Binding-site contacts:
Ligand atom C1 contacts residue LEU91 of chain 1.B at 3.6 Å (hydrophobic).
Ligand atom C4 contacts residue GLU133 of chain 1.B at 3.5 Å.
Ligand atom C14 contacts residue PRO41 of chain 1.B at 3.8 Å (hydrophobic).
Ligand atom C16 contacts residue TYR97 of chain 1.B at 3.5 Å (hydrophobic).
Ligand atom C20 contacts residue PRO41 of chain 1.B at 3.6 Å (hydrophobic).
Ligand atom C14 contacts residue TYR97 of chain 1.B at 3.6 Å (hydrophobic).
Ligand atom C8 contacts residue TYR86 of chain 1.B at 3.8 Å (hydrophobic).
Ligand atom O12 contacts residue ILE43 of chain 1.B at 2.7 Å (h-bond).
Ligand atom O21 contacts residue GLU133 of chain 1.B at 2.7 Å (salt-bridge).
Ligand atom C1 contacts residue GLU133 of chain 1.B at 3.3 Å.
Ligand atom O21 contacts residue GLY44 of chain 1.B at 3.7 Å.
Ligand atom C3 contacts residue GLY89 of chain 1.B at 3.5 Å.
Ligand atom O21 contacts residue ZN1 of chain 1.E at 2.1 Å.
Ligand atom C1 contacts residue GLY44 of chain 1.B at 3.0 Å.
Ligand atom C15 contacts residue TYR97 of chain 1.B at 3.6 Å (hydrophobic).
Ligand atom C1 contacts residue GLN49 of chain 1.B at 3.6 Å.
Ligand atom C11 contacts residue ILE43 of chain 1.B at 3.7 Å (hydrophobic).
Ligand atom O22 contacts residue GLY44 of chain 1.B at 3.3 Å (h-bond).
Ligand atom C2 contacts residue GLY44 of chain 1.B at 2.6 Å.
Ligand atom O21 contacts residue HIS132 of chain 1.B at 3.3 Å (h-bond).
Ligand atom O12 contacts residue GLY42 of chain 1.B at 3.6 Å.
Ligand atom O22 contacts residue CYS90 of chain 1.B at 3.7 Å.
Ligand atom C20 contacts residue GLY42 of chain 1.B at 3.8 Å.
Ligand atom C5 contacts residue GLY89 of chain 1.B at 3.2 Å.
Ligand atom O22 contacts residue LEU91 of chain 1.B at 2.7 Å (h-bond).
Ligand atom C2 contacts residue GLU133 of chain 1.B at 3.4 Å.
Ligand atom C8 contacts residue GLU88 of chain 1.B at 3.8 Å.
Ligand atom O21 contacts residue HIS136 of chain 1.B at 3.4 Å (h-bond).
Ligand atom C7 contacts residue GLY89 of chain 1.B at 3.2 Å.
Ligand atom C4 contacts residue GLY89 of chain 1.B at 3.6 Å.
Ligand atom C6 contacts residue GLY89 of chain 1.B at 2.9 Å.
Ligand atom C14 contacts residue GLY42 of chain 1.B at 3.8 Å.
Ligand atom O22 contacts residue ZN1 of chain 1.E at 3.6 Å.
Ligand atom C7 contacts residue GLU88 of chain 1.B at 3.8 Å.
Ligand atom O21 contacts residue GLN49 of chain 1.B at 3.0 Å (h-bond).
Ligand atom O21 contacts residue CYS90 of chain 1.B at 3.7 Å.
Ligand atom C1 contacts residue ZN1 of chain 1.E at 3.0 Å.
Ligand atom O22 contacts residue GLN49 of chain 1.B at 3.0 Å (h-bond).
Ligand atom C9 contacts residue VAL128 of chain 1.B at 3.7 Å (hydrophobic).
Ligand atom O12 contacts residue GLY44 of chain 1.B at 3.4 Å (h-bond).

Sequence of chain 1.B:
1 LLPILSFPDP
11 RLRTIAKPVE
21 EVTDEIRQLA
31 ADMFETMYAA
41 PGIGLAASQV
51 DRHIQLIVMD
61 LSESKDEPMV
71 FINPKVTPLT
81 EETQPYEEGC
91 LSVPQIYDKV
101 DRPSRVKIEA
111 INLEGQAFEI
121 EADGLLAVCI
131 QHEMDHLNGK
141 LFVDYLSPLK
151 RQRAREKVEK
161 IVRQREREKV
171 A

This protein binds this small molecule.
Small molecule (SMILES): O=C(O)C[C@@H](Cc1ccccc1)[C@H](O)SCc1ccccc1